Sequence of chain 1.A:
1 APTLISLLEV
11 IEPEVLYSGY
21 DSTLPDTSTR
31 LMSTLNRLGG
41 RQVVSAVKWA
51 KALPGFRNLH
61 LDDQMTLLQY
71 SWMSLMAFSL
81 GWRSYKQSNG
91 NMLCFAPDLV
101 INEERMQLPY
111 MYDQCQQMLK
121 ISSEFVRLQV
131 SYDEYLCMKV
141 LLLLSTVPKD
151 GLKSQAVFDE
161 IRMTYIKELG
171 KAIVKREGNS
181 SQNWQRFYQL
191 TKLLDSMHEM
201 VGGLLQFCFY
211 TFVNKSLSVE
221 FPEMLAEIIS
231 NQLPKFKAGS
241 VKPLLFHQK

Binding-site contacts:
Ligand atom O1 contacts residue GLN42 of chain 1.A at 3.0 Å (h-bond).
Ligand atom O3 contacts residue GLN114 of chain 1.A at 2.8 Å (h-bond).
Ligand atom O4 contacts residue CYS208 of chain 1.A at 3.2 Å.
Ligand atom C22 contacts residue MET118 of chain 1.A at 3.6 Å (hydrophobic).
Ligand atom C18 contacts residue MET73 of chain 1.A at 3.8 Å (hydrophobic).
Ligand atom O2 contacts residue ASN36 of chain 1.A at 2.8 Å (h-bond).
Ligand atom C22 contacts residue GLN114 of chain 1.A at 3.3 Å.
Ligand atom O5 contacts residue VAL219 of chain 1.A at 3.6 Å.
Ligand atom C12 contacts residue LEU35 of chain 1.A at 3.6 Å (hydrophobic).
Ligand atom O1 contacts residue PHE95 of chain 1.A at 3.6 Å.
Ligand atom C2 contacts residue GLN42 of chain 1.A at 3.2 Å.
Ligand atom C22 contacts residue PHE207 of chain 1.A at 3.7 Å (hydrophobic).
Ligand atom C17 contacts residue GLN114 of chain 1.A at 3.8 Å.
Ligand atom C21 contacts residue GLN114 of chain 1.A at 3.8 Å.
Ligand atom C19 contacts residue TRP72 of chain 1.A at 3.9 Å (hydrophobic).
Ligand atom F1 contacts residue PHE95 of chain 1.A at 3.3 Å.
Ligand atom C1 contacts residue GLY39 of chain 1.A at 3.7 Å.
Ligand atom C11 contacts residue ASN36 of chain 1.A at 3.4 Å.
Ligand atom O5 contacts residue MET32 of chain 1.A at 3.7 Å.
Ligand atom O2 contacts residue LEU35 of chain 1.A at 3.7 Å.
Ligand atom C13 contacts residue ASN36 of chain 1.A at 3.8 Å.
Ligand atom O4 contacts residue PHE207 of chain 1.A at 3.7 Å.
Ligand atom C7 contacts residue MET73 of chain 1.A at 3.8 Å (hydrophobic).
Ligand atom C1 contacts residue LEU35 of chain 1.A at 3.3 Å (hydrophobic).
Ligand atom C11 contacts residue LEU35 of chain 1.A at 3.6 Å (hydrophobic).
Ligand atom O4 contacts residue THR211 of chain 1.A at 3.3 Å (h-bond).
Ligand atom C4 contacts residue GLN42 of chain 1.A at 3.8 Å.
Ligand atom C6 contacts residue MET76 of chain 1.A at 3.9 Å (hydrophobic).
Ligand atom C8 contacts residue MET73 of chain 1.A at 3.8 Å (hydrophobic).
Ligand atom O5 contacts residue THR211 of chain 1.A at 3.0 Å (h-bond).
Ligand atom C21 contacts residue MET32 of chain 1.A at 3.7 Å (hydrophobic).
Ligand atom C4 contacts residue MET76 of chain 1.A at 3.8 Å (hydrophobic).
Ligand atom C18 contacts residue ASN36 of chain 1.A at 3.3 Å.
Ligand atom C3 contacts residue PHE95 of chain 1.A at 3.7 Å (hydrophobic).
Ligand atom C12 contacts residue ASN36 of chain 1.A at 3.1 Å.
Ligand atom C19 contacts residue MET76 of chain 1.A at 3.8 Å (hydrophobic).
Ligand atom O5 contacts residue ASN36 of chain 1.A at 3.2 Å (h-bond).
Ligand atom C15 contacts residue MET73 of chain 1.A at 3.9 Å (hydrophobic).
Ligand atom C3 contacts residue GLN42 of chain 1.A at 3.1 Å.
Ligand atom O1 contacts residue ARG83 of chain 1.A at 2.9 Å (salt-bridge).

The small molecule below binds the protein below.
Small molecule (SMILES): C[C@@H]1C[C@H]2[C@@H]3CCC4=CC(=O)C=C[C@]4(C)[C@@]3(F)[C@@H](O)C[C@]2(C)[C@@]1(O)C(=O)CO